Binding-site contacts:
Ligand atom C18 contacts residue PHE187 of chain 1.A at 3.4 Å (hydrophobic).
Ligand atom C16 contacts residue LYS166 of chain 1.A at 3.8 Å.
Ligand atom O04 contacts residue LYS141 of chain 1.A at 3.8 Å.
Ligand atom O03 contacts residue LYS141 of chain 1.A at 3.8 Å.
Ligand atom N19 contacts residue LEU193 of chain 1.A at 3.9 Å.
Ligand atom P02 contacts residue GLY140 of chain 1.A at 3.8 Å.
Ligand atom N13 contacts residue ASP138 of chain 1.A at 3.5 Å (salt-bridge).
Ligand atom O21 contacts residue LYS186 of chain 1.A at 3.7 Å.
Ligand atom N19 contacts residue VAL188 of chain 1.A at 3.1 Å (h-bond).
Ligand atom N17 contacts residue PHE187 of chain 1.A at 3.8 Å.
Ligand atom O21 contacts residue LYS166 of chain 1.A at 2.9 Å (salt-bridge).
Ligand atom C15 contacts residue LYS166 of chain 1.A at 4.0 Å.
Ligand atom O01 contacts residue GLY140 of chain 1.A at 4.0 Å.
Ligand atom C05 contacts residue THR142 of chain 1.A at 3.7 Å.
Ligand atom N17 contacts residue VAL188 of chain 1.A at 2.6 Å (h-bond).
Ligand atom O01 contacts residue THR139 of chain 1.A at 2.8 Å (h-bond).
Ligand atom C16 contacts residue PHE187 of chain 1.A at 3.7 Å (hydrophobic).
Ligand atom O21 contacts residue VAL188 of chain 1.A at 3.4 Å (h-bond).
Ligand atom N19 contacts residue ASP194 of chain 1.A at 2.8 Å (salt-bridge).
Ligand atom O21 contacts residue PHE187 of chain 1.A at 3.8 Å.
Ligand atom C06 contacts residue THR142 of chain 1.A at 3.8 Å.
Ligand atom N13 contacts residue LYS166 of chain 1.A at 3.5 Å (salt-bridge).
Ligand atom C18 contacts residue VAL188 of chain 1.A at 3.3 Å (hydrophobic).
Ligand atom C15 contacts residue PHE187 of chain 1.A at 3.6 Å (hydrophobic).
Ligand atom O03 contacts residue THR139 of chain 1.A at 3.7 Å.
Ligand atom C16 contacts residue VAL188 of chain 1.A at 3.8 Å (hydrophobic).
Ligand atom N19 contacts residue PHE187 of chain 1.A at 3.9 Å.
Ligand atom O04 contacts residue THR139 of chain 1.A at 3.2 Å (h-bond).
Ligand atom O04 contacts residue ILE137 of chain 1.A at 4.0 Å.
Ligand atom N20 contacts residue PHE187 of chain 1.A at 3.6 Å.
Ligand atom P02 contacts residue THR142 of chain 1.A at 3.6 Å.
Ligand atom O01 contacts residue ASP138 of chain 1.A at 3.2 Å.
Ligand atom P02 contacts residue ASP138 of chain 1.A at 3.9 Å.
Ligand atom P02 contacts residue THR139 of chain 1.A at 3.6 Å.
Ligand atom C12 contacts residue ASP138 of chain 1.A at 3.4 Å.
Ligand atom O04 contacts residue ASP138 of chain 1.A at 3.1 Å (salt-bridge).
Ligand atom C14 contacts residue PHE187 of chain 1.A at 3.6 Å (hydrophobic).
Ligand atom O26 contacts residue ILE136 of chain 1.A at 4.0 Å.
Ligand atom O03 contacts residue THR142 of chain 1.A at 2.5 Å (h-bond).
Ligand atom O04 contacts residue GLY140 of chain 1.A at 2.6 Å (h-bond).

This small molecule binds to this protein.
Small molecule (SMILES): Nc1nc2c(ncn2[C@@H]2C[C@@H](CO)N(C(=O)CCP(=O)(O)O)C2)c(=O)[nH]1

Sequence of chain 1.A:
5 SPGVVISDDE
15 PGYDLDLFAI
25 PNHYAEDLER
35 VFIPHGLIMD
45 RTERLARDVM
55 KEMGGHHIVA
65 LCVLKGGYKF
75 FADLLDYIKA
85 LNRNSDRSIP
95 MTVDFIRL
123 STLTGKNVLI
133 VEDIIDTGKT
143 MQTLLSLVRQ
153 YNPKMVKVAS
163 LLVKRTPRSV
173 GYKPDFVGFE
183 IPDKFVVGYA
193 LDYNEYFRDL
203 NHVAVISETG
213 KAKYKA